Sequence of chain 4.A:
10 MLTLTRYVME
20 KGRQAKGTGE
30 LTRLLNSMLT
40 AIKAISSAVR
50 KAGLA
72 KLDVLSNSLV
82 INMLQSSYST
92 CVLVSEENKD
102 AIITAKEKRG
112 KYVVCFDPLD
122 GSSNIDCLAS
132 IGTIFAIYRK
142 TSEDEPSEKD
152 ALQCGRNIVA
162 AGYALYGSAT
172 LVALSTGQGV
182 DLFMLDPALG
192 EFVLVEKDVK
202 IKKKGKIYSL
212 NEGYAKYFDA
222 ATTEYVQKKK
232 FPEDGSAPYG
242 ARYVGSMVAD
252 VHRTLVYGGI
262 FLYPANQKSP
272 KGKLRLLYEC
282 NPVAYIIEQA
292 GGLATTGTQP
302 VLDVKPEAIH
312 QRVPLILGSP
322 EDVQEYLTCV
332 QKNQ

Sequence of chain 3.A:
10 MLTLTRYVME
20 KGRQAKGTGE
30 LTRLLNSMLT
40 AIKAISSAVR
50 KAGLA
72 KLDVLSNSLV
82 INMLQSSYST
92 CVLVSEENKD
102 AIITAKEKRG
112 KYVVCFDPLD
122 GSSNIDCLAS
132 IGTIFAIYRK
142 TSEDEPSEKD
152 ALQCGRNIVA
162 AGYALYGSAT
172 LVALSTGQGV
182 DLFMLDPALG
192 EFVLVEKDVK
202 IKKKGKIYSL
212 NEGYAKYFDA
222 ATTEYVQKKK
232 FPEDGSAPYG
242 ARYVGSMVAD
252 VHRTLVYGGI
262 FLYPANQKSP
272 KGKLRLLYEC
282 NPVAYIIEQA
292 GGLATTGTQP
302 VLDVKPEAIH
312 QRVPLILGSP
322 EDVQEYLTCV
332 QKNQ

The small molecule below binds the protein below.
Small molecule (SMILES): O=P(O)(O)OC[C@H]1O[C@](O)(CO)[C@@H](O)[C@@H]1O

Binding-site contacts:
Ligand atom O3P contacts residue TYR264 of chain 4.A at 2.7 Å (h-bond).
Ligand atom P contacts residue ARG243 of chain 3.A at 3.9 Å.
Ligand atom C6 contacts residue LYS274 of chain 4.A at 3.9 Å.
Ligand atom O3 contacts residue ASP121 of chain 4.A at 2.7 Å (salt-bridge).
Ligand atom C3 contacts residue MET248 of chain 4.A at 3.5 Å (hydrophobic).
Ligand atom C1 contacts residue PO41 of chain 4.C at 3.0 Å.
Ligand atom O2P contacts residue ARG243 of chain 3.A at 2.8 Å (salt-bridge).
Ligand atom O1 contacts residue GLU280 of chain 4.A at 3.9 Å.
Ligand atom O5 contacts residue LYS274 of chain 4.A at 3.1 Å (salt-bridge).
Ligand atom O2 contacts residue GLY122 of chain 4.A at 4.0 Å.
Ligand atom P contacts residue TYR244 of chain 4.A at 3.8 Å.
Ligand atom O3P contacts residue TYR215 of chain 4.A at 3.5 Å.
Ligand atom O1P contacts residue ASN212 of chain 4.A at 2.9 Å (h-bond).
Ligand atom C6 contacts residue TYR244 of chain 4.A at 3.7 Å (hydrophobic).
Ligand atom C2 contacts residue PO41 of chain 4.C at 3.9 Å.
Ligand atom O2P contacts residue ASN212 of chain 4.A at 3.7 Å.
Ligand atom O1 contacts residue PO41 of chain 4.C at 3.3 Å (h-bond).
Ligand atom O6 contacts residue LYS274 of chain 4.A at 3.1 Å (salt-bridge).
Ligand atom O1P contacts residue TYR244 of chain 4.A at 2.5 Å (h-bond).
Ligand atom C1 contacts residue GLU280 of chain 4.A at 3.7 Å.
Ligand atom C6 contacts residue GLY246 of chain 4.A at 3.7 Å.
Ligand atom C3 contacts residue ASP121 of chain 4.A at 3.6 Å.
Ligand atom P contacts residue ASN212 of chain 4.A at 3.7 Å.
Ligand atom C1 contacts residue MG1 of chain 4.D at 4.0 Å.
Ligand atom O3 contacts residue SER247 of chain 4.A at 3.5 Å.
Ligand atom O2 contacts residue PO41 of chain 4.C at 3.0 Å (h-bond).
Ligand atom O1 contacts residue LYS274 of chain 4.A at 3.5 Å.
Ligand atom O1P contacts residue ARG243 of chain 3.A at 3.7 Å.
Ligand atom O6 contacts residue TYR264 of chain 4.A at 3.6 Å.
Ligand atom O3P contacts residue LYS274 of chain 4.A at 3.9 Å.
Ligand atom C1 contacts residue ASP121 of chain 4.A at 3.4 Å.
Ligand atom C4 contacts residue GLY246 of chain 4.A at 3.4 Å.
Ligand atom O1P contacts residue TYR264 of chain 4.A at 3.8 Å.
Ligand atom C4 contacts residue MET248 of chain 4.A at 3.5 Å (hydrophobic).
Ligand atom O4 contacts residue MET248 of chain 4.A at 3.3 Å (h-bond).
Ligand atom P contacts residue TYR264 of chain 4.A at 3.8 Å.
Ligand atom O3P contacts residue ASN212 of chain 4.A at 4.0 Å.
Ligand atom O3 contacts residue MET248 of chain 4.A at 2.7 Å (h-bond).
Ligand atom C5 contacts residue LYS274 of chain 4.A at 3.9 Å.
Ligand atom O1 contacts residue LEU275 of chain 4.A at 3.8 Å.